Binding-site contacts:
Ligand atom O32 contacts residue TYR75 of chain 1.D at 3.2 Å.
Ligand atom C32 contacts residue ASP232 of chain 1.D at 3.5 Å.
Ligand atom C11 contacts residue GLY17 of chain 1.D at 3.4 Å.
Ligand atom C43 contacts residue PRO74 of chain 1.D at 3.6 Å (hydrophobic).
Ligand atom C38 contacts residue GLY38 of chain 1.D at 3.5 Å.
Ligand atom C54 contacts residue PRO74 of chain 1.D at 3.4 Å (hydrophobic).
Ligand atom O22 contacts residue ARG239 of chain 1.D at 3.4 Å (salt-bridge).
Ligand atom C45 contacts residue TYR202 of chain 1.D at 3.6 Å (hydrophobic).
Ligand atom C35 contacts residue GLN77 of chain 1.D at 3.4 Å.
Ligand atom O32 contacts residue THR76 of chain 1.D at 2.8 Å (h-bond).
Ligand atom C14 contacts residue SER233 of chain 1.D at 3.1 Å.
Ligand atom C12 contacts residue THR236 of chain 1.D at 3.6 Å.
Ligand atom O2 contacts residue THR76 of chain 1.D at 3.3 Å.
Ligand atom C53 contacts residue THR76 of chain 1.D at 3.4 Å.
Ligand atom O12 contacts residue THR235 of chain 1.D at 3.3 Å.
Ligand atom C15 contacts residue GLY15 of chain 1.D at 3.3 Å.
Ligand atom C37 contacts residue ASP232 of chain 1.D at 3.2 Å.
Ligand atom C35 contacts residue TYR75 of chain 1.D at 3.6 Å (hydrophobic).
Ligand atom C22 contacts residue GLN77 of chain 1.D at 3.5 Å.
Ligand atom O12 contacts residue THR236 of chain 1.D at 3.1 Å (h-bond).
Ligand atom O22 contacts residue GLN77 of chain 1.D at 3.3 Å (h-bond).
Ligand atom N11 contacts residue THR236 of chain 1.D at 2.4 Å (h-bond).
Ligand atom N5 contacts residue PRO74 of chain 1.D at 3.0 Å (h-bond).
Ligand atom C53 contacts residue TYR75 of chain 1.D at 3.5 Å (hydrophobic).
Ligand atom O12 contacts residue GLY234 of chain 1.D at 3.4 Å (h-bond).
Ligand atom N4 contacts residue GLY38 of chain 1.D at 3.1 Å (h-bond).
Ligand atom C11 contacts residue GLY234 of chain 1.D at 3.4 Å.
Ligand atom O4 contacts residue TYR202 of chain 1.D at 2.5 Å (h-bond).
Ligand atom C16 contacts residue GLY234 of chain 1.D at 3.4 Å.
Ligand atom O23 contacts residue THR235 of chain 1.D at 3.5 Å.
Ligand atom C13 contacts residue GLY234 of chain 1.D at 3.4 Å.
Ligand atom C44 contacts residue GLY38 of chain 1.D at 3.6 Å.
Ligand atom C41 contacts residue PRO74 of chain 1.D at 3.5 Å (hydrophobic).
Ligand atom O31 contacts residue GLY234 of chain 1.D at 3.6 Å.
Ligand atom O31 contacts residue ASP36 of chain 1.D at 2.5 Å (salt-bridge).
Ligand atom C36 contacts residue LEU34 of chain 1.D at 3.5 Å (hydrophobic).
Ligand atom N12 contacts residue THR236 of chain 1.D at 3.4 Å (h-bond).
Ligand atom N3 contacts residue GLY234 of chain 1.D at 3.0 Å (h-bond).
Ligand atom O31 contacts residue ASP232 of chain 1.D at 2.6 Å (salt-bridge).
Ligand atom O2 contacts residue GLN77 of chain 1.D at 3.1 Å (h-bond).

A protein and the small-molecule ligand that binds it are described below.
Small molecule (SMILES): Cc1cc(C)n(COC(=O)N[C@@H](CS(C)(=O)=O)C(=O)N[C@@H](CC(C)C)[C@@H](O)C[C@@H](C)C(=O)N[C@H](C(=O)NCC(C)C)C(C)C)n1

Sequence of chain 1.D:
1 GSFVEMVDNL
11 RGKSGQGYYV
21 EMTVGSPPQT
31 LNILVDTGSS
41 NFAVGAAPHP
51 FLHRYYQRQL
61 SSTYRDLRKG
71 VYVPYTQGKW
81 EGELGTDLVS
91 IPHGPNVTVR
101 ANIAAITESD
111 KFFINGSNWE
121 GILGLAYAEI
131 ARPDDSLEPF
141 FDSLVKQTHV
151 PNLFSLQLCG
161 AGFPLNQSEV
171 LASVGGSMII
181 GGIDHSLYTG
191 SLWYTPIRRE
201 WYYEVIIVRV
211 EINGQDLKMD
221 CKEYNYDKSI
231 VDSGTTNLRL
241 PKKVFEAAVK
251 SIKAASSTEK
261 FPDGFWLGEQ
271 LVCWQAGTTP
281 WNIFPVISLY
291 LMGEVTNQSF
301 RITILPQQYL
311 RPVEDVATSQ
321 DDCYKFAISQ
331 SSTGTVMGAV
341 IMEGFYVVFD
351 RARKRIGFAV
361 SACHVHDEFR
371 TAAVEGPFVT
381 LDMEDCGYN